Sequence of chain 6.A:
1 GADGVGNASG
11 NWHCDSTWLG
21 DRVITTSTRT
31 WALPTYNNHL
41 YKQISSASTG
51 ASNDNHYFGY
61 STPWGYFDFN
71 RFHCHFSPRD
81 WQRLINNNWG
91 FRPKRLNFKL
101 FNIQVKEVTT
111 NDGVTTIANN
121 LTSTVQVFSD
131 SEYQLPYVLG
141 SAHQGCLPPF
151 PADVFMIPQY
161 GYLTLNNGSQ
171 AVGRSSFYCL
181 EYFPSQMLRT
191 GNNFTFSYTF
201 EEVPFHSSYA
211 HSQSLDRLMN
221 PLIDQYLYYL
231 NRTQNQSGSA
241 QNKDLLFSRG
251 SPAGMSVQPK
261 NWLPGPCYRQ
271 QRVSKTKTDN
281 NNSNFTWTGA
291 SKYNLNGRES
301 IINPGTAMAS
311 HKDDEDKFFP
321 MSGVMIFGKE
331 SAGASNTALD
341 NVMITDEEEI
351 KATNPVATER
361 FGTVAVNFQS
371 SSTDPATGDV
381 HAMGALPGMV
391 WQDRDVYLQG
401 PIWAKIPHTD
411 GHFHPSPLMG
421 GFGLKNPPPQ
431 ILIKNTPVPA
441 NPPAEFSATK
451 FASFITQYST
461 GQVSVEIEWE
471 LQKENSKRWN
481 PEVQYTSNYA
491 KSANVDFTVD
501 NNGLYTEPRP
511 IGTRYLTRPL

Binding-site contacts:
Ligand atom C2 contacts residue ASN231 of chain 33.A at 4.0 Å.
Ligand atom O1B contacts residue ARG232 of chain 33.A at 2.5 Å (salt-bridge).
Ligand atom C2 contacts residue THR286 of chain 6.A at 4.2 Å.
Ligand atom O4 contacts residue ASN231 of chain 33.A at 4.2 Å.
Ligand atom O1A contacts residue ASN284 of chain 6.A at 4.5 Å.
Ligand atom O1A contacts residue ARG232 of chain 33.A at 3.5 Å.
Ligand atom C4 contacts residue ASN231 of chain 33.A at 3.5 Å.
Ligand atom O2 contacts residue ASN284 of chain 6.A at 3.0 Å (h-bond).
Ligand atom O2 contacts residue TRP287 of chain 6.A at 4.5 Å.
Ligand atom C5 contacts residue ASN231 of chain 33.A at 4.5 Å.
Ligand atom O1A contacts residue ASN231 of chain 33.A at 2.7 Å (h-bond).
Ligand atom C3 contacts residue ASN231 of chain 33.A at 3.9 Å.
Ligand atom O2 contacts residue ASN231 of chain 33.A at 4.2 Å.
Ligand atom C1 contacts residue ASN284 of chain 6.A at 3.8 Å.
Ligand atom C10 contacts residue ASN55 of chain 6.A at 3.8 Å.
Ligand atom O1B contacts residue ASN284 of chain 6.A at 3.7 Å.
Ligand atom C3 contacts residue THR286 of chain 6.A at 3.5 Å.
Ligand atom C1 contacts residue ASN231 of chain 33.A at 3.6 Å.
Ligand atom O4 contacts residue VAL257 of chain 33.A at 3.1 Å.
Ligand atom C11 contacts residue GLY254 of chain 33.A at 3.6 Å.
Ligand atom O10 contacts residue SER52 of chain 6.A at 4.4 Å.
Ligand atom O1A contacts residue THR286 of chain 6.A at 4.2 Å.
Ligand atom O10 contacts residue SER256 of chain 33.A at 3.5 Å (h-bond).
Ligand atom C10 contacts residue SER256 of chain 33.A at 4.2 Å.
Ligand atom C2 contacts residue ASN284 of chain 6.A at 3.9 Å.
Ligand atom O4 contacts residue TRP287 of chain 6.A at 4.1 Å.
Ligand atom C3 contacts residue TRP287 of chain 6.A at 4.1 Å (hydrophobic).
Ligand atom C11 contacts residue ALA253 of chain 33.A at 3.6 Å (hydrophobic).
Ligand atom O2 contacts residue THR286 of chain 6.A at 4.0 Å.
Ligand atom O10 contacts residue ASN55 of chain 6.A at 3.4 Å (h-bond).
Ligand atom C1 contacts residue ARG232 of chain 33.A at 3.6 Å.
Ligand atom O2 contacts residue ARG232 of chain 33.A at 4.5 Å.
Ligand atom O1B contacts residue ASN231 of chain 33.A at 4.3 Å.
Ligand atom C11 contacts residue ASN55 of chain 6.A at 3.2 Å.
Ligand atom C4 contacts residue VAL257 of chain 33.A at 4.4 Å (hydrophobic).
Ligand atom C11 contacts residue SER256 of chain 33.A at 4.3 Å.

A protein and the small-molecule ligand that binds it are described below.
Small molecule (SMILES): CC(=O)N[C@H]1[C@H]([C@H](O)[C@H](O)CO)O[C@@](O)(C(=O)O)C[C@@H]1O

Sequence of chain 33.A:
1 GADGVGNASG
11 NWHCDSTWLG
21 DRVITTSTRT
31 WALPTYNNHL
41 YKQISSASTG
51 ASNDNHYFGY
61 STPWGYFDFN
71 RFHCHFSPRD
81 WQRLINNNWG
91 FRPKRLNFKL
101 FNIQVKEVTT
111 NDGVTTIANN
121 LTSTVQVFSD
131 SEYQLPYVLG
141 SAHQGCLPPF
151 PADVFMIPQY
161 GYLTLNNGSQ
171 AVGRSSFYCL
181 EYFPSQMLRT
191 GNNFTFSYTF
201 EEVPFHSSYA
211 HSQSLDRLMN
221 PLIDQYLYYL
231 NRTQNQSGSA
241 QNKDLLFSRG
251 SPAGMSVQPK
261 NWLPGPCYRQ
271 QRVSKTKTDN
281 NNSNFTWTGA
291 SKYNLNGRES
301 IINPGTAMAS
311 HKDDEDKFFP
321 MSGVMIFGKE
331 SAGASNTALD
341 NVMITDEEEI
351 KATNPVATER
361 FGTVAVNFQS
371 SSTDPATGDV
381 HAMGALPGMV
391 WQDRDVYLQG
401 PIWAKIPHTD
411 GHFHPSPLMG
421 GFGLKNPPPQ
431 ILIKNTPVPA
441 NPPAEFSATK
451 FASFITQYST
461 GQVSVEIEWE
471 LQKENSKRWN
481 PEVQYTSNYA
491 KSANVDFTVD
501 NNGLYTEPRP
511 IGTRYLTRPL